Sequence of chain 1.A:
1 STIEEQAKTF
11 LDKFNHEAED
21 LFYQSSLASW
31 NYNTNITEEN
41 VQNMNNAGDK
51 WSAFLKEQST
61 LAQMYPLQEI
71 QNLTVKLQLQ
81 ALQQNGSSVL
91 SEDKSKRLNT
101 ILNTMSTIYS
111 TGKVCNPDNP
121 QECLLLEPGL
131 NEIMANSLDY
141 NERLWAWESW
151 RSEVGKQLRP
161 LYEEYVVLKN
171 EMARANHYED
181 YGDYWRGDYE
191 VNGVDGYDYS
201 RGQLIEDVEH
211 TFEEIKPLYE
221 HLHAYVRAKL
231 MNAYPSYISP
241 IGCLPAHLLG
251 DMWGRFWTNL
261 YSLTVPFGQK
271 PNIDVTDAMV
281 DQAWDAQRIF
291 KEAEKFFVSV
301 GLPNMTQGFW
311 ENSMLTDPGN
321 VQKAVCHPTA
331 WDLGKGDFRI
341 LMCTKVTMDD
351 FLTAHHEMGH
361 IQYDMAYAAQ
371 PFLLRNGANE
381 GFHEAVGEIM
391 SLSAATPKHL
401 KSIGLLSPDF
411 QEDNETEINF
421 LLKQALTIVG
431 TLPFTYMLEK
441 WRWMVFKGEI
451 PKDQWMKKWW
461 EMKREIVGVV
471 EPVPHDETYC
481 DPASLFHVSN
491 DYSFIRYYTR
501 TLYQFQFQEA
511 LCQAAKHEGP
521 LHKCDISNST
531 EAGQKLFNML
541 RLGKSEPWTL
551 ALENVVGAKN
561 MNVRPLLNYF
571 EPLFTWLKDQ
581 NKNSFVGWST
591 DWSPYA

The small molecule below binds the protein below.
Small molecule (SMILES): CC(=O)N[C@@H]1[C@@H](O)[C@H](O)[C@@H](CO)O[C@H]1O

Binding-site contacts:
Ligand atom C7 contacts residue GOL1 of chain 1.T at 4.2 Å.
Ligand atom C2 contacts residue GOL1 of chain 1.T at 3.6 Å.
Ligand atom N2 contacts residue SER402 of chain 1.A at 3.6 Å.
Ligand atom N2 contacts residue GOL1 of chain 1.T at 3.1 Å (h-bond).
Ligand atom C2 contacts residue SER402 of chain 1.A at 4.4 Å.
Ligand atom O5 contacts residue ASN528 of chain 1.A at 2.4 Å (h-bond).
Ligand atom C8 contacts residue LYS398 of chain 1.A at 3.9 Å.
Ligand atom C7 contacts residue ASN528 of chain 1.A at 3.2 Å.
Ligand atom C3 contacts residue ASN528 of chain 1.A at 3.8 Å.
Ligand atom C8 contacts residue SER402 of chain 1.A at 3.9 Å.
Ligand atom O6 contacts residue ASN528 of chain 1.A at 4.2 Å.
Ligand atom C5 contacts residue GOL1 of chain 1.T at 4.0 Å.
Ligand atom O7 contacts residue ASN528 of chain 1.A at 3.0 Å (h-bond).
Ligand atom C8 contacts residue ASN528 of chain 1.A at 4.4 Å.
Ligand atom O5 contacts residue GOL1 of chain 1.T at 4.3 Å.
Ligand atom O7 contacts residue LYS398 of chain 1.A at 4.5 Å.
Ligand atom O4 contacts residue SER402 of chain 1.A at 4.3 Å.
Ligand atom C8 contacts residue GOL1 of chain 1.T at 4.4 Å.
Ligand atom C7 contacts residue SER402 of chain 1.A at 4.2 Å.
Ligand atom C8 contacts residue SER527 of chain 1.A at 4.2 Å.
Ligand atom C3 contacts residue GOL1 of chain 1.T at 3.3 Å.
Ligand atom C4 contacts residue ASN528 of chain 1.A at 4.2 Å.
Ligand atom C8 contacts residue ASP525 of chain 1.A at 3.3 Å.
Ligand atom C3 contacts residue SER402 of chain 1.A at 4.0 Å.
Ligand atom O3 contacts residue GOL1 of chain 1.T at 3.9 Å.
Ligand atom O3 contacts residue SER402 of chain 1.A at 3.3 Å.
Ligand atom C1 contacts residue GOL1 of chain 1.T at 3.8 Å.
Ligand atom C2 contacts residue ASN528 of chain 1.A at 2.5 Å.
Ligand atom N2 contacts residue ASN528 of chain 1.A at 2.9 Å (h-bond).
Ligand atom C5 contacts residue ASN528 of chain 1.A at 3.6 Å.
Ligand atom C4 contacts residue GOL1 of chain 1.T at 4.5 Å.
Ligand atom C1 contacts residue ASN528 of chain 1.A at 1.4 Å.